Sequence of chain 1.A:
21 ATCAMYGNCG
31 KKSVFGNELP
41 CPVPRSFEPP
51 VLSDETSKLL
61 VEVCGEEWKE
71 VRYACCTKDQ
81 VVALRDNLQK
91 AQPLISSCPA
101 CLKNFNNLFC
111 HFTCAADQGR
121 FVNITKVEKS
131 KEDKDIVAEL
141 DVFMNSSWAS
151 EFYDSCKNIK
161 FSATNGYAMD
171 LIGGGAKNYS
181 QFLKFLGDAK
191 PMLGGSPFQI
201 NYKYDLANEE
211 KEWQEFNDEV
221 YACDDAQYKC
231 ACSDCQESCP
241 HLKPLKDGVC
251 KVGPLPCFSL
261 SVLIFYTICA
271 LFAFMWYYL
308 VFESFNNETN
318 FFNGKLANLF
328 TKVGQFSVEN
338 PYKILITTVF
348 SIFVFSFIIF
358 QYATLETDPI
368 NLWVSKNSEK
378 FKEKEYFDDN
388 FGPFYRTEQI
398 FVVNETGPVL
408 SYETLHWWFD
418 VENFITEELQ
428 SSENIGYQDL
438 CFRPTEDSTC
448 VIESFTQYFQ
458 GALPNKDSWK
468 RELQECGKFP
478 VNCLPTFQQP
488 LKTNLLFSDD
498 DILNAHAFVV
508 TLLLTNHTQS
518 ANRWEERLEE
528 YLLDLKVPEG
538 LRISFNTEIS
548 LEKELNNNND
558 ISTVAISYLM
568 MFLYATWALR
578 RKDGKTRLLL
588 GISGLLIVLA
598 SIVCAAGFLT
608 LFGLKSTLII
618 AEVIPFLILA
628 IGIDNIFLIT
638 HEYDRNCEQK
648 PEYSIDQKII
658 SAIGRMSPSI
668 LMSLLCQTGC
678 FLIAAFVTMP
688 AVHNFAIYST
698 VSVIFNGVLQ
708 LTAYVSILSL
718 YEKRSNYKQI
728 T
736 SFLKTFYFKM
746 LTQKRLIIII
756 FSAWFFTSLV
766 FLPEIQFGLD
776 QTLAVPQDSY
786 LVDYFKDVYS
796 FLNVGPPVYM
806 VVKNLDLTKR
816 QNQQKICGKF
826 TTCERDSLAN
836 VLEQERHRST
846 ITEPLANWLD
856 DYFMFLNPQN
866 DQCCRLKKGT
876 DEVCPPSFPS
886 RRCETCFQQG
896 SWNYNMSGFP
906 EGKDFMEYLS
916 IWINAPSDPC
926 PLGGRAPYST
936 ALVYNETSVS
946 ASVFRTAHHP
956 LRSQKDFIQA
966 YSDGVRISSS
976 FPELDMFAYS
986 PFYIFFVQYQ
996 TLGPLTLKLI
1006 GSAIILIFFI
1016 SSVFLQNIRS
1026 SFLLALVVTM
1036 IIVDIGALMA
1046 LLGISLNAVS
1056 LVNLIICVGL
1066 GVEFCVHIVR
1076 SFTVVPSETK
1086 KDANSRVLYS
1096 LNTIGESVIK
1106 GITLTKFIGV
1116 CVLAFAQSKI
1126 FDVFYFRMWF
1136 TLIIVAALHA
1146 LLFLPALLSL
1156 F

Binding-site contacts:
Ligand atom O5 contacts residue ASN898 of chain 1.A at 4.1 Å.
Ligand atom C1 contacts residue ASN898 of chain 1.A at 4.2 Å.
Ligand atom C4 contacts residue ASN900 of chain 1.A at 4.3 Å.
Ligand atom C2 contacts residue SER902 of chain 1.A at 4.5 Å.
Ligand atom C1 contacts residue ASN900 of chain 1.A at 1.4 Å.
Ligand atom O5 contacts residue ASN900 of chain 1.A at 2.4 Å (h-bond).
Ligand atom C6 contacts residue ASN898 of chain 1.A at 4.2 Å.
Ligand atom N2 contacts residue ASN900 of chain 1.A at 2.8 Å (h-bond).
Ligand atom C1 contacts residue SER902 of chain 1.A at 4.0 Å.
Ligand atom O7 contacts residue ASN900 of chain 1.A at 3.4 Å (h-bond).
Ligand atom C7 contacts residue ASN900 of chain 1.A at 3.3 Å.
Ligand atom C5 contacts residue ASN900 of chain 1.A at 3.7 Å.
Ligand atom C3 contacts residue SER902 of chain 1.A at 4.4 Å.
Ligand atom C2 contacts residue ASN900 of chain 1.A at 2.5 Å.
Ligand atom C8 contacts residue ASN900 of chain 1.A at 4.4 Å.
Ligand atom C5 contacts residue ASN898 of chain 1.A at 3.6 Å.
Ligand atom N2 contacts residue SER902 of chain 1.A at 4.3 Å.
Ligand atom C3 contacts residue ASN900 of chain 1.A at 3.8 Å.

The protein below binds the small molecule below.
Small molecule (SMILES): CC(=O)N[C@H]1[C@H](O[C@H]2[C@H](O)[C@@H](NC(C)=O)CO[C@@H]2CO)O[C@H](CO)[C@@H](O)[C@@H]1O